Sequence of chain 1.B:
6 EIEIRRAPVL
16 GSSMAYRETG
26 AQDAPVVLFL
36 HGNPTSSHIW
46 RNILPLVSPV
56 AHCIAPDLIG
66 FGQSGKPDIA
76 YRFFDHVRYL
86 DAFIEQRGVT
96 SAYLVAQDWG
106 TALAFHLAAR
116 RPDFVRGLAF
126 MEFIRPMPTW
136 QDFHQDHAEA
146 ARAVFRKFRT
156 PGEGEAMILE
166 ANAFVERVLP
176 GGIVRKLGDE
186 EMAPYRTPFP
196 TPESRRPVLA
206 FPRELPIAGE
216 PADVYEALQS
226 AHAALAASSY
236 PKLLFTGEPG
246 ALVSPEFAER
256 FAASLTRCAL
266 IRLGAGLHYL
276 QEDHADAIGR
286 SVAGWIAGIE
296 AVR

Binding-site contacts:
Ligand atom C1 contacts residue ALA296 of chain 1.B at 3.9 Å (hydrophobic).
Ligand atom C1 contacts residue CYS263 of chain 1.A at 4.2 Å (hydrophobic).
Ligand atom O1 contacts residue ALA264 of chain 1.A at 3.6 Å.
Ligand atom O1 contacts residue ARG262 of chain 1.A at 4.2 Å.
Ligand atom O4 contacts residue GOL1 of chain 1.F at 3.6 Å.
Ligand atom O4 contacts residue VAL55 of chain 1.B at 3.7 Å.
Ligand atom C3 contacts residue CYS263 of chain 1.A at 4.0 Å (hydrophobic).
Ligand atom C3 contacts residue ALA264 of chain 1.A at 3.9 Å (hydrophobic).
Ligand atom C6 contacts residue PRO30 of chain 1.B at 4.1 Å (hydrophobic).
Ligand atom O6 contacts residue PRO30 of chain 1.B at 4.3 Å.
Ligand atom O6 contacts residue GLU295 of chain 1.B at 3.6 Å.
Ligand atom C1 contacts residue ALA292 of chain 1.B at 3.7 Å (hydrophobic).
Ligand atom C6 contacts residue GLU295 of chain 1.B at 3.7 Å.
Ligand atom C2 contacts residue GLU295 of chain 1.B at 3.6 Å.
Ligand atom O6 contacts residue PRO30 of chain 1.B at 3.3 Å.
Ligand atom C1 contacts residue ALA264 of chain 1.A at 4.2 Å (hydrophobic).
Ligand atom C3 contacts residue GOL1 of chain 1.F at 3.9 Å.
Ligand atom C6 contacts residue PRO30 of chain 1.B at 4.2 Å (hydrophobic).
Ligand atom O5 contacts residue GLU295 of chain 1.B at 3.6 Å.
Ligand atom O6 contacts residue VAL55 of chain 1.B at 3.8 Å.
Ligand atom C1 contacts residue GLU295 of chain 1.B at 3.4 Å.
Ligand atom O2 contacts residue ALA296 of chain 1.B at 4.3 Å.
Ligand atom O2 contacts residue GLU295 of chain 1.B at 4.0 Å.
Ligand atom O3 contacts residue CYS263 of chain 1.A at 3.2 Å (h-bond).
Ligand atom O2 contacts residue ARG262 of chain 1.A at 3.4 Å.
Ligand atom C6 contacts residue VAL55 of chain 1.B at 3.4 Å (hydrophobic).
Ligand atom C6 contacts residue ILE291 of chain 1.B at 4.2 Å (hydrophobic).
Ligand atom C1 contacts residue ARG262 of chain 1.A at 3.9 Å.
Ligand atom C5 contacts residue ALA292 of chain 1.B at 4.0 Å (hydrophobic).
Ligand atom O3 contacts residue ALA264 of chain 1.A at 4.1 Å.
Ligand atom O4 contacts residue PRO54 of chain 1.B at 4.2 Å.
Ligand atom O5 contacts residue ALA292 of chain 1.B at 3.7 Å.
Ligand atom O3 contacts residue GOL1 of chain 1.F at 3.0 Å (h-bond).
Ligand atom O1 contacts residue ALA296 of chain 1.B at 3.8 Å.
Ligand atom C5 contacts residue GLU295 of chain 1.B at 4.2 Å.
Ligand atom O5 contacts residue GLU295 of chain 1.B at 3.5 Å.
Ligand atom C5 contacts residue VAL55 of chain 1.B at 4.3 Å (hydrophobic).
Ligand atom O6 contacts residue GLU295 of chain 1.B at 3.9 Å.
Ligand atom C4 contacts residue GOL1 of chain 1.F at 3.9 Å.
Ligand atom O1 contacts residue ALA292 of chain 1.B at 2.7 Å (h-bond).

This protein binds this small molecule.
Small molecule (SMILES): OC[C@H]1O[C@@](CO)(O[C@H]2O[C@H](CO)[C@@H](O)[C@H](O)[C@H]2O)[C@@H](O)[C@@H]1O

Sequence of chain 1.A:
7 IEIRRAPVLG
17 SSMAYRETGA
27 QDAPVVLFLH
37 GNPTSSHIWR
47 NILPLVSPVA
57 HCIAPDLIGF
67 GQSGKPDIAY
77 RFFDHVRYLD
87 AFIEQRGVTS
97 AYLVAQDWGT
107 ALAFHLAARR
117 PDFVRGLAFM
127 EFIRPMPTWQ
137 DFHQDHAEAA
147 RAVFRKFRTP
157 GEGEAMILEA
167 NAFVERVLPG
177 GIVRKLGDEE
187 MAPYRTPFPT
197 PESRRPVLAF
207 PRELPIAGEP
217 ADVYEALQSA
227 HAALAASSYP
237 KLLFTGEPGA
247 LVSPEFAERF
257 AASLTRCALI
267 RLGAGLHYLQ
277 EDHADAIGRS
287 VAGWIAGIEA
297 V